This protein binds this small molecule.
Small molecule (SMILES): C[C@H](NC(=O)[C@H](CO)NC(=O)[C@@H](N)Cc1ccccc1)C(=O)N[C@@H](Cc1ccc(OP(=O)(O)O)cc1)C(=O)N1CCC[C@H]1C(=O)N[C@@H](CO)C(=O)N[C@H](C=O)CCC(=O)O

Sequence of chain 1.A:
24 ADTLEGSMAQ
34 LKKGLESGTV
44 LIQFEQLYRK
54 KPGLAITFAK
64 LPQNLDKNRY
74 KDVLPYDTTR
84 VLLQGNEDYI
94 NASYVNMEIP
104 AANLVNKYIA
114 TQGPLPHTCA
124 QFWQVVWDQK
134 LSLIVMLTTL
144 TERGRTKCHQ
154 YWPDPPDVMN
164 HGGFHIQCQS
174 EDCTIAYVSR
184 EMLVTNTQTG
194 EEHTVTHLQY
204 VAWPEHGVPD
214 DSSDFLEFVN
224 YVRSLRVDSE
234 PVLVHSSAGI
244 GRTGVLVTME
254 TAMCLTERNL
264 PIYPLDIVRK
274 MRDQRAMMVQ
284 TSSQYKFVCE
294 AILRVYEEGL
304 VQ

Binding-site contacts:
Ligand atom P contacts residue GLY244 of chain 1.A at 3.7 Å.
Ligand atom O2P contacts residue SER239 of chain 1.A at 3.4 Å (h-bond).
Ligand atom O1P contacts residue ALA241 of chain 1.A at 3.4 Å.
Ligand atom CE1 contacts residue GLU208 of chain 1.A at 3.6 Å.
Ligand atom CD1 contacts residue ALA241 of chain 1.A at 3.6 Å (hydrophobic).
Ligand atom O3P contacts residue ALA241 of chain 1.A at 2.9 Å (h-bond).
Ligand atom O contacts residue LYS74 of chain 1.A at 3.0 Å (salt-bridge).
Ligand atom O contacts residue HIS209 of chain 1.A at 3.6 Å.
Ligand atom O2P contacts residue ARG245 of chain 1.A at 2.8 Å (salt-bridge).
Ligand atom O1P contacts residue GLY242 of chain 1.A at 3.3 Å (h-bond).
Ligand atom O3P contacts residue ARG245 of chain 1.A at 2.9 Å (salt-bridge).
Ligand atom O2P contacts residue GLY244 of chain 1.A at 3.5 Å.
Ligand atom CG contacts residue ALA241 of chain 1.A at 3.7 Å (hydrophobic).
Ligand atom OE1 contacts residue HIS209 of chain 1.A at 3.6 Å.
Ligand atom CE1 contacts residue ALA241 of chain 1.A at 3.5 Å (hydrophobic).
Ligand atom O1P contacts residue SER239 of chain 1.A at 3.1 Å (h-bond).
Ligand atom CB contacts residue HIS209 of chain 1.A at 3.5 Å.
Ligand atom O3P contacts residue SER239 of chain 1.A at 3.1 Å (h-bond).
Ligand atom O contacts residue GLN283 of chain 1.A at 2.8 Å (h-bond).
Ligand atom OE2 contacts residue THR284 of chain 1.A at 3.6 Å.
Ligand atom N contacts residue TYR73 of chain 1.A at 3.7 Å.
Ligand atom CE2 contacts residue ALA241 of chain 1.A at 3.7 Å (hydrophobic).
Ligand atom O contacts residue HIS209 of chain 1.A at 2.5 Å (h-bond).
Ligand atom CZ contacts residue ASP69 of chain 1.A at 3.7 Å.
Ligand atom O3P contacts residue SER240 of chain 1.A at 2.8 Å (h-bond).
Ligand atom O1P contacts residue ILE243 of chain 1.A at 2.9 Å (h-bond).
Ligand atom O contacts residue TYR73 of chain 1.A at 3.4 Å.
Ligand atom C contacts residue ASP75 of chain 1.A at 3.7 Å.
Ligand atom CZ contacts residue ALA241 of chain 1.A at 3.6 Å (hydrophobic).
Ligand atom N contacts residue ASP75 of chain 1.A at 2.9 Å (salt-bridge).
Ligand atom CD2 contacts residue GLN283 of chain 1.A at 3.5 Å.
Ligand atom C contacts residue HIS209 of chain 1.A at 3.2 Å.
Ligand atom CA contacts residue GLN283 of chain 1.A at 3.5 Å.
Ligand atom CE2 contacts residue GLN283 of chain 1.A at 3.4 Å.
Ligand atom CD2 contacts residue ALA241 of chain 1.A at 3.7 Å (hydrophobic).
Ligand atom CA contacts residue ASP75 of chain 1.A at 3.4 Å.
Ligand atom CD1 contacts residue TYR73 of chain 1.A at 3.5 Å (hydrophobic).
Ligand atom O1P contacts residue GLY244 of chain 1.A at 2.8 Å (h-bond).
Ligand atom CA contacts residue TYR73 of chain 1.A at 3.6 Å (hydrophobic).
Ligand atom P contacts residue SER239 of chain 1.A at 3.2 Å.